Sequence of chain 1.D:
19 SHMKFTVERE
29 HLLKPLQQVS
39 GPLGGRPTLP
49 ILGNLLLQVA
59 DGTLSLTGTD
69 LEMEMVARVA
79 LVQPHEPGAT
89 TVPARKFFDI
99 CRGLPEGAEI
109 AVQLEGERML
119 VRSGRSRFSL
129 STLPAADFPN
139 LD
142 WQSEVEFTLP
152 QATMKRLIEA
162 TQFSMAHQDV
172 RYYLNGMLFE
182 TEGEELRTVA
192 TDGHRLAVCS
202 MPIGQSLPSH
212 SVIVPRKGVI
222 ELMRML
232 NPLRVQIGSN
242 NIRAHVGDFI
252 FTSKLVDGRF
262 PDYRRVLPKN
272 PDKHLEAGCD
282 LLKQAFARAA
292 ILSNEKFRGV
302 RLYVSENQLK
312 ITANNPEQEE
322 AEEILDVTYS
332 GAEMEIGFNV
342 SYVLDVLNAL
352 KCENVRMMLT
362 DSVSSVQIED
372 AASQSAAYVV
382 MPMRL

A protein and the small-molecule ligand that binds it are described below.
Small molecule (SMILES): CC(C)C[C@H](NC(=O)[C@H](CC(=O)O)NC(=O)[C@H](CC1CCCCC1)NC(=O)[C@H](CCC(N)=O)NC(=O)Cc1cccc2ccccc12)C(=O)N[C@@H](Cc1ccccc1)C(=O)O

Binding-site contacts:
Ligand atom N contacts residue PRO383 of chain 1.D at 3.0 Å (h-bond).
Ligand atom CZ contacts residue THR192 of chain 1.D at 3.6 Å.
Ligand atom OE1 contacts residue TYR343 of chain 1.D at 3.7 Å.
Ligand atom C4 contacts residue ARG385 of chain 1.D at 3.5 Å.
Ligand atom CE1 contacts residue PRO262 of chain 1.D at 3.7 Å (hydrophobic).
Ligand atom C contacts residue ARG385 of chain 1.D at 3.6 Å.
Ligand atom CE2 contacts residue PRO262 of chain 1.D at 3.7 Å (hydrophobic).
Ligand atom NE2 contacts residue MET382 of chain 1.D at 2.9 Å (h-bond).
Ligand atom OD1 contacts residue HIS195 of chain 1.D at 3.4 Å (h-bond).
Ligand atom CB contacts residue PRO383 of chain 1.D at 3.3 Å (hydrophobic).
Ligand atom CE2 contacts residue THR192 of chain 1.D at 3.5 Å.
Ligand atom CD1 contacts residue LEU197 of chain 1.D at 3.7 Å (hydrophobic).
Ligand atom OB contacts residue ARG385 of chain 1.D at 2.7 Å (salt-bridge).
Ligand atom CD1 contacts residue PRO383 of chain 1.D at 3.4 Å (hydrophobic).
Ligand atom CA contacts residue PRO383 of chain 1.D at 3.7 Å (hydrophobic).
Ligand atom CA contacts residue GLY194 of chain 1.D at 3.6 Å.
Ligand atom OB contacts residue MET384 of chain 1.D at 3.1 Å.
Ligand atom CZ contacts residue PRO262 of chain 1.D at 3.3 Å (hydrophobic).
Ligand atom N contacts residue GLY194 of chain 1.D at 3.0 Å (h-bond).
Ligand atom NE2 contacts residue PRO383 of chain 1.D at 3.4 Å (h-bond).
Ligand atom CB contacts residue MET382 of chain 1.D at 3.5 Å (hydrophobic).
Ligand atom CB contacts residue GLY194 of chain 1.D at 3.6 Å.
Ligand atom CE1 contacts residue VAL364 of chain 1.D at 3.7 Å (hydrophobic).
Ligand atom C1 contacts residue ARG385 of chain 1.D at 3.7 Å.
Ligand atom C contacts residue GLY194 of chain 1.D at 3.8 Å.
Ligand atom CD1 contacts residue ARG196 of chain 1.D at 3.7 Å.
Ligand atom C2 contacts residue ARG385 of chain 1.D at 3.3 Å.
Ligand atom C contacts residue MET382 of chain 1.D at 3.6 Å (hydrophobic).
Ligand atom CZ contacts residue GLY194 of chain 1.D at 3.6 Å.
Ligand atom C3 contacts residue ARG385 of chain 1.D at 3.8 Å.
Ligand atom CA contacts residue ARG385 of chain 1.D at 3.5 Å.
Ligand atom O contacts residue VAL267 of chain 1.D at 3.4 Å.
Ligand atom O contacts residue HIS195 of chain 1.D at 3.5 Å.
Ligand atom C contacts residue MET382 of chain 1.D at 3.5 Å (hydrophobic).
Ligand atom OE1 contacts residue MET384 of chain 1.D at 3.3 Å.
Ligand atom O contacts residue MET382 of chain 1.D at 3.6 Å.
Ligand atom CG contacts residue HIS195 of chain 1.D at 3.6 Å.
Ligand atom O contacts residue MET382 of chain 1.D at 3.4 Å.
Ligand atom CG contacts residue PRO383 of chain 1.D at 3.8 Å (hydrophobic).
Ligand atom CG contacts residue HIS195 of chain 1.D at 3.5 Å.